Binding-site contacts:
Ligand atom C8 contacts residue ASN303 of chain 1.C at 4.3 Å.
Ligand atom O5 contacts residue ASN303 of chain 1.C at 2.4 Å (h-bond).
Ligand atom C7 contacts residue THR305 of chain 1.C at 4.3 Å.
Ligand atom C8 contacts residue ASN304 of chain 1.C at 3.0 Å.
Ligand atom O7 contacts residue THR305 of chain 1.C at 3.6 Å.
Ligand atom C1 contacts residue ASN303 of chain 1.C at 1.4 Å.
Ligand atom C4 contacts residue ASN303 of chain 1.C at 4.3 Å.
Ligand atom C7 contacts residue ASN303 of chain 1.C at 3.9 Å.
Ligand atom C2 contacts residue ASN303 of chain 1.C at 2.5 Å.
Ligand atom C5 contacts residue ASN303 of chain 1.C at 3.7 Å.
Ligand atom O7 contacts residue ASN304 of chain 1.C at 3.8 Å.
Ligand atom C7 contacts residue GLN434 of chain 1.C at 4.3 Å.
Ligand atom O7 contacts residue GLN434 of chain 1.C at 4.0 Å.
Ligand atom C8 contacts residue GLY435 of chain 1.C at 4.2 Å.
Ligand atom N2 contacts residue ASN303 of chain 1.C at 2.9 Å (h-bond).
Ligand atom C7 contacts residue ASN304 of chain 1.C at 3.6 Å.
Ligand atom C7 contacts residue ILE324 of chain 1.C at 4.4 Å (hydrophobic).
Ligand atom C8 contacts residue GLN434 of chain 1.C at 3.7 Å.
Ligand atom C3 contacts residue ASN303 of chain 1.C at 3.8 Å.
Ligand atom N2 contacts residue ILE324 of chain 1.C at 4.0 Å.
Ligand atom O7 contacts residue ILE324 of chain 1.C at 3.8 Å.
Ligand atom N2 contacts residue ASN304 of chain 1.C at 4.4 Å.

Sequence of chain 1.C:
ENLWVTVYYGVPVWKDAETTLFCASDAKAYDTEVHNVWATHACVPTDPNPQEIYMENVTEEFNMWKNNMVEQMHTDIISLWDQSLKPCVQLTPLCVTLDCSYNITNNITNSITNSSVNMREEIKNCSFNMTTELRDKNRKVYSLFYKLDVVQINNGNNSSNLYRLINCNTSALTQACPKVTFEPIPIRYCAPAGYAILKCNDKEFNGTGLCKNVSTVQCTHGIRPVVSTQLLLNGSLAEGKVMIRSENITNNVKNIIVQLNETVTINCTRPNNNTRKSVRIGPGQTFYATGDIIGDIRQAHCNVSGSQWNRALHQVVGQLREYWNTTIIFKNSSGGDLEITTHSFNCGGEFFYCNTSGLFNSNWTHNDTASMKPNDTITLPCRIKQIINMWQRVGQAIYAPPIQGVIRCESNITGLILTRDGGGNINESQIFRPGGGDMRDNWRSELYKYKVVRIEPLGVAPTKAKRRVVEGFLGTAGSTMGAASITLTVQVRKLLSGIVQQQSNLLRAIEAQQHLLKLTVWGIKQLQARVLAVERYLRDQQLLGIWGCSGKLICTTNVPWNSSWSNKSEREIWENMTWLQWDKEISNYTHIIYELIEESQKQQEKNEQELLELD

The small molecule below binds the protein below.
Small molecule (SMILES): CC(=O)N[C@@H]1[C@@H](O)[C@H](O)[C@@H](CO)O[C@H]1O